Binding-site contacts:
Ligand atom N02 contacts residue GLU321 of chain 1.A at 2.7 Å (salt-bridge).
Ligand atom C06 contacts residue PHE313 of chain 1.A at 3.8 Å (hydrophobic).
Ligand atom C02 contacts residue HEM1 of chain 1.E at 3.6 Å.
Ligand atom C31 contacts residue ARG325 of chain 1.A at 3.7 Å.
Ligand atom N01 contacts residue HEM1 of chain 1.E at 4.1 Å.
Ligand atom C07 contacts residue VAL296 of chain 1.A at 3.3 Å (hydrophobic).
Ligand atom C25 contacts residue TRP407 of chain 1.A at 4.0 Å (hydrophobic).
Ligand atom C03 contacts residue HEM1 of chain 1.E at 2.9 Å.
Ligand atom C31 contacts residue ARG332 of chain 1.A at 3.9 Å.
Ligand atom C08 contacts residue VAL296 of chain 1.A at 3.9 Å (hydrophobic).
Ligand atom C05 contacts residue HEM1 of chain 1.E at 3.8 Å.
Ligand atom C04 contacts residue HEM1 of chain 1.E at 3.2 Å.
Ligand atom C27 contacts residue PHE65 of chain 1.A at 3.7 Å (hydrophobic).
Ligand atom C26 contacts residue TRP407 of chain 1.A at 3.9 Å (hydrophobic).
Ligand atom C09 contacts residue HEM1 of chain 1.E at 3.9 Å.
Ligand atom N02 contacts residue TRP316 of chain 1.A at 2.8 Å (h-bond).
Ligand atom N01 contacts residue GLU321 of chain 1.A at 2.8 Å (salt-bridge).
Ligand atom C27 contacts residue VAL64 of chain 1.A at 3.8 Å (hydrophobic).
Ligand atom C02 contacts residue GLU321 of chain 1.A at 3.2 Å.
Ligand atom C21 contacts residue HEM1 of chain 1.E at 3.2 Å.
Ligand atom C28 contacts residue VAL64 of chain 1.A at 3.9 Å (hydrophobic).
Ligand atom C08 contacts residue HEM1 of chain 1.E at 3.8 Å.
Ligand atom C23 contacts residue HEM1 of chain 1.E at 3.9 Å.
Ligand atom C26 contacts residue HEM1 of chain 1.E at 3.0 Å.
Ligand atom N02 contacts residue TYR317 of chain 1.A at 3.7 Å.
Ligand atom C21 contacts residue TRP407 of chain 1.A at 4.1 Å (hydrophobic).
Ligand atom N02 contacts residue HEM1 of chain 1.E at 3.6 Å.
Ligand atom C28 contacts residue PHE65 of chain 1.A at 3.4 Å (hydrophobic).
Ligand atom C10 contacts residue GLU321 of chain 1.A at 3.4 Å.
Ligand atom C11 contacts residue HEM1 of chain 1.E at 3.1 Å.
Ligand atom C09 contacts residue GLU321 of chain 1.A at 3.2 Å.
Ligand atom C10 contacts residue HEM1 of chain 1.E at 4.0 Å.
Ligand atom N02 contacts residue PRO294 of chain 1.A at 3.7 Å.
Ligand atom C06 contacts residue HEM1 of chain 1.E at 3.5 Å.
Ligand atom C02 contacts residue TRP316 of chain 1.A at 4.0 Å (hydrophobic).
Ligand atom N30 contacts residue H4B1 of chain 1.F at 4.1 Å.
Ligand atom C06 contacts residue VAL296 of chain 1.A at 3.5 Å (hydrophobic).
Ligand atom C22 contacts residue HEM1 of chain 1.E at 2.9 Å.
Ligand atom C07 contacts residue HEM1 of chain 1.E at 3.5 Å.
Ligand atom O12 contacts residue HEM1 of chain 1.E at 3.0 Å (h-bond).

A protein and the small-molecule ligand that binds it are described below.
Small molecule (SMILES): CCc1cc(CNC)cc(OCc2ccc3ccc(N)nc3c2)c1

Sequence of chain 1.A:
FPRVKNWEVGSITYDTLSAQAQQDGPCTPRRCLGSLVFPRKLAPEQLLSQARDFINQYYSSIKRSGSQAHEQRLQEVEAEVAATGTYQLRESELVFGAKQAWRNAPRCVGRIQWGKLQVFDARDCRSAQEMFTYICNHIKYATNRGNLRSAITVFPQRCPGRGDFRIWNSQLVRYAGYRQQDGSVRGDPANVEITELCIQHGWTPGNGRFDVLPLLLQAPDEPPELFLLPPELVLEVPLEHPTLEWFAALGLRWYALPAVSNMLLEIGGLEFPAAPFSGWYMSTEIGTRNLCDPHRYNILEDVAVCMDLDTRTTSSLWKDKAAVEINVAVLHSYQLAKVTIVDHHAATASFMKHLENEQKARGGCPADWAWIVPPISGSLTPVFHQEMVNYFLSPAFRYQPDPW